The small molecule below binds the protein below.
Small molecule (SMILES): CC(=O)N[C@H]1[C@H](O[C@H]2[C@H](O)[C@@H](NC(C)=O)CO[C@@H]2CO)O[C@H](CO)[C@@H](O)[C@@H]1O

Sequence of chain 1.A:
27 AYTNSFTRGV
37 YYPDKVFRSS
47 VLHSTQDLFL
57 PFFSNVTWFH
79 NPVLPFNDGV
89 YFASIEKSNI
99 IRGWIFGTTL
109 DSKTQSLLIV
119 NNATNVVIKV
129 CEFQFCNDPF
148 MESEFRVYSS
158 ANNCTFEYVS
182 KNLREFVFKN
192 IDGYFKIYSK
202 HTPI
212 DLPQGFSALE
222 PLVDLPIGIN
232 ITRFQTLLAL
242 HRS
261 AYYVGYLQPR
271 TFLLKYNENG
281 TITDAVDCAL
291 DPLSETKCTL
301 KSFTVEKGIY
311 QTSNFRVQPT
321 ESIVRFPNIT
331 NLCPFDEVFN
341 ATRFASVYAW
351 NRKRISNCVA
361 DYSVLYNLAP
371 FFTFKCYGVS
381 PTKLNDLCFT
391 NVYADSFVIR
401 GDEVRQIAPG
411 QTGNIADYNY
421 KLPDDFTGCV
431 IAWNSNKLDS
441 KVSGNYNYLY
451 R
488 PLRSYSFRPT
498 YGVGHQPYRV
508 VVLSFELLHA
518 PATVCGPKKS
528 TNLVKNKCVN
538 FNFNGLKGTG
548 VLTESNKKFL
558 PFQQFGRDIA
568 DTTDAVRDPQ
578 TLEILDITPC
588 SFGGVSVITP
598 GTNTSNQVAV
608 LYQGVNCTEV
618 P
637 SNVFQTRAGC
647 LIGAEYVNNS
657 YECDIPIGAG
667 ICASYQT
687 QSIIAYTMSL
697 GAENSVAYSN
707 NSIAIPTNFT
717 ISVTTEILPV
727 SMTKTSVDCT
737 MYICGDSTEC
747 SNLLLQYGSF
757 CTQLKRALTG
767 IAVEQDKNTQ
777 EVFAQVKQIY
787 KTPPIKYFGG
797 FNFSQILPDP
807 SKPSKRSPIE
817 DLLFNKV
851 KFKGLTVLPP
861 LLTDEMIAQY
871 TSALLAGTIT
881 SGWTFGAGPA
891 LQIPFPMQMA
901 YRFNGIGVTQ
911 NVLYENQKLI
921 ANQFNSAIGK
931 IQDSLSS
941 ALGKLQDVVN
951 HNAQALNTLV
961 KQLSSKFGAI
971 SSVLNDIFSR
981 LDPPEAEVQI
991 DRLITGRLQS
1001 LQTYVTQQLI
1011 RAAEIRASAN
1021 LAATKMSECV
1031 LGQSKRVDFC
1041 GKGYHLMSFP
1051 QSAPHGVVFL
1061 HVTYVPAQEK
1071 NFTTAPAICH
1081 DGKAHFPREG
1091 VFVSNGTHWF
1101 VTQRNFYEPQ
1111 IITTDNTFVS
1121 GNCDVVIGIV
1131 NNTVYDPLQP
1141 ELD

Binding-site contacts:
Ligand atom C7 contacts residue ASN328 of chain 1.A at 3.9 Å.
Ligand atom C1 contacts residue PRO327 of chain 1.A at 3.6 Å (hydrophobic).
Ligand atom C4 contacts residue ASN328 of chain 1.A at 4.3 Å.
Ligand atom O7 contacts residue ASN328 of chain 1.A at 4.4 Å.
Ligand atom C2 contacts residue ASN328 of chain 1.A at 2.7 Å.
Ligand atom N2 contacts residue ASN328 of chain 1.A at 3.0 Å (h-bond).
Ligand atom C1 contacts residue ASN328 of chain 1.A at 1.4 Å.
Ligand atom C8 contacts residue PRO327 of chain 1.A at 4.3 Å (hydrophobic).
Ligand atom O5 contacts residue ASN328 of chain 1.A at 2.4 Å (h-bond).
Ligand atom C3 contacts residue ASN328 of chain 1.A at 3.8 Å.
Ligand atom C5 contacts residue ASN328 of chain 1.A at 3.6 Å.
Ligand atom C8 contacts residue PRO576 of chain 1.A at 4.4 Å (hydrophobic).
Ligand atom O5 contacts residue PRO327 of chain 1.A at 4.3 Å.
Ligand atom C6 contacts residue ASN328 of chain 1.A at 4.3 Å.